This protein binds this small molecule.
Small molecule (SMILES): CC(=O)N[C@H]1[C@H](O[C@H]2[C@H](O)[C@@H](NC(C)=O)CO[C@@H]2CO)O[C@H](CO)[C@@H](O[C@@H]2O[C@H](CO)[C@@H](O)[C@H](O)[C@@H]2O)[C@@H]1O

Sequence of chain 2.A:
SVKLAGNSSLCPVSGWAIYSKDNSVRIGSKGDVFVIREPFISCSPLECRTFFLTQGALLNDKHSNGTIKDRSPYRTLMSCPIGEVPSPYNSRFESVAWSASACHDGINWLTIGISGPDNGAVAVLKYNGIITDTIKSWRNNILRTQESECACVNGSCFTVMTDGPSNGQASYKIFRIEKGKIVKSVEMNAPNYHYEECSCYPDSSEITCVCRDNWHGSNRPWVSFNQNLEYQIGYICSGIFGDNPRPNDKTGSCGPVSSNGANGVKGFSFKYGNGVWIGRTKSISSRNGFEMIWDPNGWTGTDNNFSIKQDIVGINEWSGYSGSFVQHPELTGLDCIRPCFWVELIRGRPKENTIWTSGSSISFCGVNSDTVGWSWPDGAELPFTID

Binding-site contacts:
Ligand atom C1 contacts residue ILE355 of chain 2.A at 4.5 Å (hydrophobic).
Ligand atom C8 contacts residue ILE355 of chain 2.A at 3.7 Å (hydrophobic).
Ligand atom C5 contacts residue ASN65 of chain 2.A at 3.6 Å.
Ligand atom N2 contacts residue ASN65 of chain 2.A at 2.9 Å (h-bond).
Ligand atom O7 contacts residue LYS62 of chain 2.A at 3.8 Å.
Ligand atom C7 contacts residue ASN65 of chain 2.A at 3.2 Å.
Ligand atom C8 contacts residue ASN65 of chain 2.A at 4.4 Å.
Ligand atom C8 contacts residue LYS62 of chain 2.A at 3.8 Å.
Ligand atom C1 contacts residue ASN65 of chain 2.A at 1.4 Å.
Ligand atom C4 contacts residue ASN65 of chain 2.A at 4.2 Å.
Ligand atom O7 contacts residue ASN65 of chain 2.A at 3.1 Å (h-bond).
Ligand atom O5 contacts residue ASN65 of chain 2.A at 2.4 Å (h-bond).
Ligand atom N2 contacts residue ILE355 of chain 2.A at 4.0 Å.
Ligand atom C2 contacts residue ASN65 of chain 2.A at 2.4 Å.
Ligand atom C8 contacts residue ILE386 of chain 2.A at 3.8 Å (hydrophobic).
Ligand atom C7 contacts residue LYS62 of chain 2.A at 4.3 Å.
Ligand atom C3 contacts residue ASN65 of chain 2.A at 3.7 Å.
Ligand atom C7 contacts residue ILE355 of chain 2.A at 4.1 Å (hydrophobic).